Binding-site contacts:
Ligand atom C8 contacts residue ASN443 of chain 1.A at 4.3 Å.
Ligand atom O5 contacts residue ASN443 of chain 1.A at 2.4 Å (h-bond).
Ligand atom C7 contacts residue ASN443 of chain 1.A at 3.2 Å.
Ligand atom C3 contacts residue ASN443 of chain 1.A at 3.8 Å.
Ligand atom C8 contacts residue ALA440 of chain 1.A at 4.2 Å (hydrophobic).
Ligand atom N2 contacts residue ASN443 of chain 1.A at 2.8 Å (h-bond).
Ligand atom O7 contacts residue ASN443 of chain 1.A at 3.3 Å (h-bond).
Ligand atom C1 contacts residue ASN443 of chain 1.A at 1.4 Å.
Ligand atom C2 contacts residue ASN443 of chain 1.A at 2.5 Å.
Ligand atom C5 contacts residue ASN443 of chain 1.A at 3.7 Å.
Ligand atom C4 contacts residue ASN443 of chain 1.A at 4.3 Å.

Sequence of chain 1.A:
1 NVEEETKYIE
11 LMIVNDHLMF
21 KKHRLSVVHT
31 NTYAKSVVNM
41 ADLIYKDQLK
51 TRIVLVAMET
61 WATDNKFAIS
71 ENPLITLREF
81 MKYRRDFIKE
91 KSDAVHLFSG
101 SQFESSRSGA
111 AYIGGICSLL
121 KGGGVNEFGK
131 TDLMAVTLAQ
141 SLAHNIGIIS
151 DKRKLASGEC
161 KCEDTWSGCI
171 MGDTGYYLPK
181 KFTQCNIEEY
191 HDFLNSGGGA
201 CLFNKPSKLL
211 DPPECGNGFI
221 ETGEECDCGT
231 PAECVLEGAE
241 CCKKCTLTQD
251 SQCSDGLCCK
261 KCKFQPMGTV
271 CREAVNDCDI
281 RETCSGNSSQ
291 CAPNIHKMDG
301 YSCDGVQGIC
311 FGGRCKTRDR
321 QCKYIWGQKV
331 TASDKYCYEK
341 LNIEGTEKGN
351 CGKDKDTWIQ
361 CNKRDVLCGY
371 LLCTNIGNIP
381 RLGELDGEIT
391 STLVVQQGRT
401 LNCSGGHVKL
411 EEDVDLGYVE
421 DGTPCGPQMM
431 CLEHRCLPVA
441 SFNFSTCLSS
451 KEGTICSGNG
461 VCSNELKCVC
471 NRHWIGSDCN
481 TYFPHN

This protein binds this small molecule.
Small molecule (SMILES): CC(=O)N[C@@H]1[C@@H](O)[C@H](O)[C@@H](CO)O[C@H]1O